Binding-site contacts:
Ligand atom C08 contacts residue TRP420 of chain 1.C at 3.6 Å (hydrophobic).
Ligand atom C08 contacts residue TYR416 of chain 1.C at 3.6 Å (hydrophobic).
Ligand atom C27 contacts residue HIS460 of chain 1.C at 4.1 Å.
Ligand atom C20 contacts residue THR380 of chain 1.C at 3.7 Å.
Ligand atom C09 contacts residue TRP420 of chain 1.C at 3.7 Å (hydrophobic).
Ligand atom C12 contacts residue ASN421 of chain 1.C at 3.5 Å.
Ligand atom C08 contacts residue TYR417 of chain 1.C at 4.1 Å (hydrophobic).
Ligand atom C21 contacts residue PHE384 of chain 1.C at 3.7 Å (hydrophobic).
Ligand atom C01 contacts residue TRP420 of chain 1.C at 3.4 Å (hydrophobic).
Ligand atom C14 contacts residue TRP420 of chain 1.C at 3.9 Å (hydrophobic).
Ligand atom C07 contacts residue TRP420 of chain 1.C at 3.6 Å (hydrophobic).
Ligand atom C11 contacts residue COA1 of chain 1.U at 3.5 Å.
Ligand atom C11 contacts residue VAL424 of chain 1.C at 3.7 Å (hydrophobic).
Ligand atom C09 contacts residue COA1 of chain 1.U at 3.6 Å.
Ligand atom C10 contacts residue VAL424 of chain 1.C at 4.1 Å (hydrophobic).
Ligand atom C05 contacts residue TRP420 of chain 1.C at 3.7 Å (hydrophobic).
Ligand atom O15 contacts residue TRP420 of chain 1.C at 3.0 Å (h-bond).
Ligand atom C04 contacts residue TRP420 of chain 1.C at 3.7 Å (hydrophobic).
Ligand atom C28 contacts residue OLA1 of chain 1.P at 4.0 Å.
Ligand atom C03 contacts residue COA1 of chain 1.U at 3.8 Å.
Ligand atom C30 contacts residue HIS460 of chain 1.C at 3.8 Å.
Ligand atom C22 contacts residue PHE384 of chain 1.C at 4.0 Å (hydrophobic).
Ligand atom C12 contacts residue HIS425 of chain 1.C at 3.8 Å.
Ligand atom C08 contacts residue COA1 of chain 1.U at 4.0 Å.
Ligand atom C02 contacts residue TRP420 of chain 1.C at 4.1 Å (hydrophobic).
Ligand atom C17 contacts residue ASN421 of chain 1.C at 3.7 Å.
Ligand atom C12 contacts residue TYR417 of chain 1.C at 4.0 Å (hydrophobic).
Ligand atom C06 contacts residue TRP420 of chain 1.C at 3.7 Å (hydrophobic).
Ligand atom O15 contacts residue ASN421 of chain 1.C at 3.2 Å (h-bond).
Ligand atom C09 contacts residue TYR416 of chain 1.C at 3.7 Å (hydrophobic).
Ligand atom C12 contacts residue VAL424 of chain 1.C at 4.1 Å (hydrophobic).
Ligand atom C22 contacts residue PHE258 of chain 1.C at 4.1 Å (hydrophobic).
Ligand atom C03 contacts residue PHE479 of chain 1.C at 3.8 Å (hydrophobic).
Ligand atom C20 contacts residue PHE384 of chain 1.C at 4.1 Å (hydrophobic).
Ligand atom C31 contacts residue LEU464 of chain 1.C at 4.1 Å (hydrophobic).
Ligand atom C14 contacts residue ASN421 of chain 1.C at 3.8 Å.
Ligand atom C11 contacts residue HIS460 of chain 1.C at 4.0 Å.
Ligand atom N13 contacts residue HIS460 of chain 1.C at 3.6 Å (h-bond).
Ligand atom N16 contacts residue ASN421 of chain 1.C at 4.1 Å.
Ligand atom N16 contacts residue HIS460 of chain 1.C at 3.9 Å.

A protein and the small-molecule ligand that binds it are described below.
Small molecule (SMILES): CC(C)c1cccc(C(C)C)c1NC(=O)NCC1(c2ccc(N(C)C)cc2)CCCC1

Sequence of chain 1.C:
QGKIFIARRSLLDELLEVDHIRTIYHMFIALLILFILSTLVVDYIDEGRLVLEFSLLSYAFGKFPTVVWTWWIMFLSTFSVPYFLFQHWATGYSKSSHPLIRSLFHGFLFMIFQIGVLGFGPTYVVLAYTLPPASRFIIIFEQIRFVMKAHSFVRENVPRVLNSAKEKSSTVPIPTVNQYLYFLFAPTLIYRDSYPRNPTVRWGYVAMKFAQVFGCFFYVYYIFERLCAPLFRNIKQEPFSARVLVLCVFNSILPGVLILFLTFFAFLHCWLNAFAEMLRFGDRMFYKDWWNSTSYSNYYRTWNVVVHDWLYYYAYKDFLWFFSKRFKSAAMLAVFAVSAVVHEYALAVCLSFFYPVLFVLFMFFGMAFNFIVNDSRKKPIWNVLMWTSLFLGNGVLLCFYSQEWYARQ